Binding-site contacts:
Ligand atom N2 contacts residue ASN69 of chain 40.B at 4.3 Å.
Ligand atom C8 contacts residue ASN69 of chain 40.B at 3.4 Å.
Ligand atom O3 contacts residue VAL31 of chain 40.B at 3.6 Å.
Ligand atom O7 contacts residue ASN69 of chain 40.B at 3.8 Å.
Ligand atom O6 contacts residue NAG1 of chain 40.R at 3.0 Å.
Ligand atom N2 contacts residue VAL31 of chain 40.B at 4.0 Å.
Ligand atom C7 contacts residue ASN69 of chain 40.B at 3.8 Å.
Ligand atom O3 contacts residue NAG1 of chain 40.R at 2.6 Å (h-bond).
Ligand atom O5 contacts residue MET33 of chain 40.B at 4.2 Å.
Ligand atom C3 contacts residue VAL31 of chain 40.B at 3.0 Å (hydrophobic).
Ligand atom C6 contacts residue LEU24 of chain 40.B at 4.5 Å (hydrophobic).
Ligand atom C8 contacts residue ARG57 of chain 40.B at 4.2 Å.
Ligand atom O4 contacts residue VAL31 of chain 40.B at 3.3 Å.
Ligand atom C5 contacts residue VAL31 of chain 40.B at 4.2 Å (hydrophobic).
Ligand atom C1 contacts residue ASN69 of chain 40.B at 2.7 Å.
Ligand atom O4 contacts residue NAG1 of chain 40.R at 3.0 Å.
Ligand atom C1 contacts residue VAL31 of chain 40.B at 4.3 Å (hydrophobic).
Ligand atom C3 contacts residue NAG1 of chain 40.R at 3.7 Å.
Ligand atom C4 contacts residue NAG1 of chain 40.R at 3.2 Å.
Ligand atom C2 contacts residue VAL31 of chain 40.B at 4.0 Å (hydrophobic).
Ligand atom O5 contacts residue ASN69 of chain 40.B at 2.8 Å (h-bond).
Ligand atom O1 contacts residue VAL31 of chain 40.B at 3.4 Å (h-bond).
Ligand atom C5 contacts residue ASN69 of chain 40.B at 3.7 Å.
Ligand atom O1 contacts residue SER70 of chain 40.B at 4.2 Å.
Ligand atom C8 contacts residue SER70 of chain 40.B at 3.7 Å.
Ligand atom O1 contacts residue MET33 of chain 40.B at 3.9 Å.
Ligand atom C6 contacts residue NAG1 of chain 40.R at 4.3 Å.
Ligand atom C2 contacts residue ASN69 of chain 40.B at 4.2 Å.
Ligand atom C5 contacts residue NAG1 of chain 40.R at 4.3 Å.
Ligand atom C5 contacts residue MET33 of chain 40.B at 3.7 Å (hydrophobic).
Ligand atom C4 contacts residue VAL31 of chain 40.B at 3.8 Å (hydrophobic).
Ligand atom C6 contacts residue ASN69 of chain 40.B at 4.4 Å.
Ligand atom C7 contacts residue SER70 of chain 40.B at 4.4 Å.
Ligand atom O1 contacts residue ASN69 of chain 40.B at 2.1 Å (h-bond).
Ligand atom C6 contacts residue MET33 of chain 40.B at 3.5 Å (hydrophobic).

The protein below binds the small molecule below.
Small molecule (SMILES): CC(=O)N[C@@H]1[C@@H](O)[C@H](O)[C@@H](CO)O[C@H]1O

Sequence of chain 40.B:
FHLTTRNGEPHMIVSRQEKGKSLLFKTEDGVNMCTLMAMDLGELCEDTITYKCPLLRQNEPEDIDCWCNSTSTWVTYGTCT